A small-molecule ligand and the protein it binds are described below.
Small molecule (SMILES): CCCCCc1ccc(Oc2ccccc2)c(O)c1

Binding-site contacts:
Ligand atom C4 contacts residue NAD1 of chain 1.L at 3.5 Å.
Ligand atom C1 contacts residue TYR158 of chain 1.C at 3.5 Å (hydrophobic).
Ligand atom C10 contacts residue GLY96 of chain 1.C at 3.3 Å.
Ligand atom C13 contacts residue MET161 of chain 1.C at 4.2 Å (hydrophobic).
Ligand atom C14 contacts residue PRO193 of chain 1.C at 3.8 Å (hydrophobic).
Ligand atom C13 contacts residue MET103 of chain 1.C at 3.8 Å (hydrophobic).
Ligand atom C10 contacts residue MET161 of chain 1.C at 4.3 Å (hydrophobic).
Ligand atom C8 contacts residue NAD1 of chain 1.L at 4.1 Å.
Ligand atom C10 contacts residue PHE97 of chain 1.C at 3.7 Å (hydrophobic).
Ligand atom C15 contacts residue TYR158 of chain 1.C at 4.0 Å (hydrophobic).
Ligand atom C9 contacts residue NAD1 of chain 1.L at 3.9 Å.
Ligand atom C11 contacts residue MET98 of chain 1.C at 4.1 Å (hydrophobic).
Ligand atom C11 contacts residue PHE97 of chain 1.C at 3.4 Å (hydrophobic).
Ligand atom C16 contacts residue LEU218 of chain 1.C at 4.4 Å (hydrophobic).
Ligand atom C2 contacts residue TYR158 of chain 1.C at 4.2 Å (hydrophobic).
Ligand atom C1 contacts residue PHE149 of chain 1.C at 4.0 Å (hydrophobic).
Ligand atom C3 contacts residue NAD1 of chain 1.L at 4.1 Å.
Ligand atom C15 contacts residue PHE149 of chain 1.C at 3.5 Å (hydrophobic).
Ligand atom C11 contacts residue GLY96 of chain 1.C at 3.5 Å.
Ligand atom C5 contacts residue TYR158 of chain 1.C at 4.3 Å (hydrophobic).
Ligand atom C11 contacts residue MET161 of chain 1.C at 3.8 Å (hydrophobic).
Ligand atom C13 contacts residue TYR158 of chain 1.C at 4.5 Å (hydrophobic).
Ligand atom C12 contacts residue MET103 of chain 1.C at 3.5 Å (hydrophobic).
Ligand atom C9 contacts residue GLY96 of chain 1.C at 4.4 Å.
Ligand atom C5 contacts residue NAD1 of chain 1.L at 3.4 Å.
Ligand atom C16 contacts residue PHE149 of chain 1.C at 3.7 Å (hydrophobic).
Ligand atom C2 contacts residue NAD1 of chain 1.L at 4.2 Å.
Ligand atom C1 contacts residue NAD1 of chain 1.L at 3.8 Å.
Ligand atom C10 contacts residue NAD1 of chain 1.L at 4.4 Å.
Ligand atom C17 contacts residue LEU218 of chain 1.C at 3.9 Å (hydrophobic).
Ligand atom C6 contacts residue TYR158 of chain 1.C at 3.6 Å (hydrophobic).
Ligand atom O17 contacts residue NAD1 of chain 1.L at 2.8 Å (h-bond).
Ligand atom O17 contacts residue PHE149 of chain 1.C at 4.3 Å.
Ligand atom C12 contacts residue MET161 of chain 1.C at 3.7 Å (hydrophobic).
Ligand atom C6 contacts residue NAD1 of chain 1.L at 3.6 Å.
Ligand atom C18 contacts residue LEU218 of chain 1.C at 4.5 Å (hydrophobic).
Ligand atom C14 contacts residue PHE149 of chain 1.C at 3.6 Å (hydrophobic).
Ligand atom O17 contacts residue TYR158 of chain 1.C at 3.3 Å (h-bond).
Ligand atom O7 contacts residue NAD1 of chain 1.L at 3.4 Å (h-bond).

Sequence of chain 1.C:
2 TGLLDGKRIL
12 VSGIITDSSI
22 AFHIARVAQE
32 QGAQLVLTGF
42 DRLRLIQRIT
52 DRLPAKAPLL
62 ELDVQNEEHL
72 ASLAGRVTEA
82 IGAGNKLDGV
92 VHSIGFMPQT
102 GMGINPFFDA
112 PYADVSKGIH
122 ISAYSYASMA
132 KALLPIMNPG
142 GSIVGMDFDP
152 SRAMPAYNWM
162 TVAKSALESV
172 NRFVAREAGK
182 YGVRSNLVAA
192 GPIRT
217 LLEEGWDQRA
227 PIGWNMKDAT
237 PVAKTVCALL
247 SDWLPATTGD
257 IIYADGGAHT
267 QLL